Sequence of chain 1.A:
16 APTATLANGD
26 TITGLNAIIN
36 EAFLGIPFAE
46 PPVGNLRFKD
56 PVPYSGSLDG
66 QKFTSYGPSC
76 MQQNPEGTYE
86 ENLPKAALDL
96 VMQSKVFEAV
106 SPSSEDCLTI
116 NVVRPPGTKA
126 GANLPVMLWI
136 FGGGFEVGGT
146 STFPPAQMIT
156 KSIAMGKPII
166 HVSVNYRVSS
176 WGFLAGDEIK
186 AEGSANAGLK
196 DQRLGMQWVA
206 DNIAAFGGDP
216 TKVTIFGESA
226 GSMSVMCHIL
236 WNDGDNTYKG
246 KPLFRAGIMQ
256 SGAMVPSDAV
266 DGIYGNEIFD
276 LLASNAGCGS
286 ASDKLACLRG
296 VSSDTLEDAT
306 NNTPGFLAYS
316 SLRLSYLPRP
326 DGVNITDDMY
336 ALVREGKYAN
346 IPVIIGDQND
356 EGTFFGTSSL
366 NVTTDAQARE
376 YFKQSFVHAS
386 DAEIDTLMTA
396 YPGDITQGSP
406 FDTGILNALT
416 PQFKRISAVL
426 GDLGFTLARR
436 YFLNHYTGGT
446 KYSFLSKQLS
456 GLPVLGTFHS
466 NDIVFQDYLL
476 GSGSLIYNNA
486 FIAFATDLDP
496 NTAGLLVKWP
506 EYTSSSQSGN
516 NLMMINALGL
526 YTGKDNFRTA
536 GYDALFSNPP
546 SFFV

Binding-site contacts:
Ligand atom S contacts residue ALA225 of chain 1.A at 3.6 Å.
Ligand atom C2 contacts residue ALA225 of chain 1.A at 4.2 Å (hydrophobic).
Ligand atom C6 contacts residue LEU322 of chain 1.A at 4.1 Å (hydrophobic).
Ligand atom C7 contacts residue PRO261 of chain 1.A at 4.2 Å (hydrophobic).
Ligand atom C12 contacts residue VAL549 of chain 1.A at 4.1 Å (hydrophobic).
Ligand atom O1S contacts residue SER224 of chain 1.A at 2.4 Å (h-bond).
Ligand atom C9 contacts residue LEU317 of chain 1.A at 3.6 Å (hydrophobic).
Ligand atom C1 contacts residue GLY139 of chain 1.A at 4.1 Å.
Ligand atom C8 contacts residue LEU317 of chain 1.A at 3.5 Å (hydrophobic).
Ligand atom O2S contacts residue GLY139 of chain 1.A at 2.8 Å (h-bond).
Ligand atom C3 contacts residue LEU317 of chain 1.A at 4.1 Å (hydrophobic).
Ligand atom O1S contacts residue DSC1 of chain 1.G at 3.4 Å (h-bond).
Ligand atom C8 contacts residue PRO261 of chain 1.A at 4.1 Å (hydrophobic).
Ligand atom C1 contacts residue SER224 of chain 1.A at 2.6 Å.
Ligand atom C7 contacts residue LEU317 of chain 1.A at 3.4 Å (hydrophobic).
Ligand atom C1 contacts residue PHE430 of chain 1.A at 3.9 Å (hydrophobic).
Ligand atom O2S contacts residue SER224 of chain 1.A at 2.4 Å (h-bond).
Ligand atom O1S contacts residue HIS464 of chain 1.A at 3.2 Å.
Ligand atom C5 contacts residue LEU317 of chain 1.A at 3.9 Å (hydrophobic).
Ligand atom S contacts residue GLY139 of chain 1.A at 3.8 Å.
Ligand atom C7 contacts residue LEU322 of chain 1.A at 3.9 Å (hydrophobic).
Ligand atom C12 contacts residue PHE381 of chain 1.A at 3.8 Å (hydrophobic).
Ligand atom C12 contacts residue LEU317 of chain 1.A at 3.9 Å (hydrophobic).
Ligand atom O2S contacts residue ALA225 of chain 1.A at 3.0 Å (h-bond).
Ligand atom C2 contacts residue SER224 of chain 1.A at 3.1 Å.
Ligand atom C10 contacts residue LEU428 of chain 1.A at 3.6 Å (hydrophobic).
Ligand atom O2S contacts residue GLY137 of chain 1.A at 4.0 Å.
Ligand atom C5 contacts residue LEU319 of chain 1.A at 3.7 Å (hydrophobic).
Ligand atom C9 contacts residue VAL549 of chain 1.A at 4.0 Å (hydrophobic).
Ligand atom C4 contacts residue MET228 of chain 1.A at 3.6 Å (hydrophobic).
Ligand atom O2S contacts residue GLY138 of chain 1.A at 3.0 Å (h-bond).
Ligand atom C1 contacts residue PHE360 of chain 1.A at 3.9 Å (hydrophobic).
Ligand atom C3 contacts residue LEU319 of chain 1.A at 4.1 Å (hydrophobic).
Ligand atom C11 contacts residue LEU317 of chain 1.A at 3.6 Å (hydrophobic).
Ligand atom O1S contacts residue PHE360 of chain 1.A at 3.7 Å.
Ligand atom C4 contacts residue LEU319 of chain 1.A at 4.0 Å (hydrophobic).
Ligand atom S contacts residue SER224 of chain 1.A at 1.5 Å (h-bond).
Ligand atom C9 contacts residue PRO261 of chain 1.A at 3.8 Å (hydrophobic).
Ligand atom C12 contacts residue ARG318 of chain 1.A at 4.0 Å.
Ligand atom C2 contacts residue GLY139 of chain 1.A at 4.0 Å.

The protein below binds the small molecule below.
Small molecule (SMILES): CCCCCCCCCCCCS(=O)(=O)[O-]